Binding-site contacts:
Ligand atom CG2 contacts residue PHE76 of chain 38.B at 3.8 Å (hydrophobic).

Sequence of chain 38.B:
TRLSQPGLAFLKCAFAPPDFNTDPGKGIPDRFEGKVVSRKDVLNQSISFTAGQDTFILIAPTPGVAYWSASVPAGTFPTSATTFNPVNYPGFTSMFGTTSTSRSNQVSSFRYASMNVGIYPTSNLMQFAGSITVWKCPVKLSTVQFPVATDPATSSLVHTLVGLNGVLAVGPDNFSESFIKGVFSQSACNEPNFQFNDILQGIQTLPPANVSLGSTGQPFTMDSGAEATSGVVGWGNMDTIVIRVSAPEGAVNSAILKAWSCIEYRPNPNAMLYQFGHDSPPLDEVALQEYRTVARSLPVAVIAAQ

A small-molecule ligand and the protein it binds are described below.
Small molecule (SMILES): CC(C)[C@H](NC(=O)[C@H](CCCN=C(N)N)NC(=O)[C@@H](N)CCC(=O)O)C(=O)N[C@H](C=O)CCCCN